A small-molecule ligand and the protein it binds are described below.
Small molecule (SMILES): CC[C@H](C)[C@H](NC(=O)[C@H](CCCCN)NC(=O)[C@@H](NC(=O)[C@H](CC(C)C)NC(=O)[C@@H]1CCCN1C(=O)[C@H](CC(C)C)NC(=O)[C@@H](N)CCC(=O)O)C(C)C)C(=O)O

Binding-site contacts:
Ligand atom N contacts residue SER39 of chain 1.A at 2.8 Å (h-bond).
Ligand atom N contacts residue ALA47 of chain 1.A at 3.2 Å (h-bond).
Ligand atom O contacts residue PHE38 of chain 1.A at 3.6 Å.
Ligand atom CB contacts residue THR15 of chain 1.A at 3.6 Å.
Ligand atom O contacts residue THR49 of chain 1.A at 3.1 Å (h-bond).
Ligand atom N contacts residue THR49 of chain 1.A at 3.2 Å (h-bond).
Ligand atom N contacts residue THR49 of chain 1.A at 3.8 Å.
Ligand atom O contacts residue MET16 of chain 1.A at 2.9 Å (h-bond).
Ligand atom CD1 contacts residue ILE50 of chain 1.A at 3.3 Å (hydrophobic).
Ligand atom CG2 contacts residue THR40 of chain 1.A at 3.8 Å.
Ligand atom O contacts residue THR15 of chain 1.A at 3.2 Å.
Ligand atom OE2 contacts residue SER46 of chain 1.A at 3.5 Å (h-bond).
Ligand atom CB contacts residue GLU14 of chain 1.A at 3.5 Å.
Ligand atom CD1 contacts residue GLY80 of chain 1.A at 3.3 Å.
Ligand atom CD contacts residue GLN45 of chain 1.A at 3.7 Å.
Ligand atom CA contacts residue SER39 of chain 1.A at 3.7 Å.
Ligand atom CD1 contacts residue VAL86 of chain 1.A at 3.5 Å (hydrophobic).
Ligand atom CG2 contacts residue ALA41 of chain 1.A at 3.4 Å (hydrophobic).
Ligand atom CA contacts residue SER39 of chain 1.A at 3.6 Å.
Ligand atom N contacts residue VAL48 of chain 1.A at 3.7 Å.
Ligand atom OE2 contacts residue ALA47 of chain 1.A at 3.5 Å (h-bond).
Ligand atom CD1 contacts residue GLU42 of chain 1.A at 3.7 Å.
Ligand atom CD1 contacts residue ILE13 of chain 1.A at 3.7 Å (hydrophobic).
Ligand atom CB contacts residue MET16 of chain 1.A at 3.6 Å (hydrophobic).
Ligand atom CB contacts residue PHE38 of chain 1.A at 3.7 Å (hydrophobic).
Ligand atom O contacts residue VAL48 of chain 1.A at 3.5 Å.
Ligand atom C contacts residue SER39 of chain 1.A at 3.7 Å.
Ligand atom OE1 contacts residue GLN45 of chain 1.A at 3.7 Å.
Ligand atom CE contacts residue GLN36 of chain 1.A at 3.0 Å.
Ligand atom CG contacts residue ALA47 of chain 1.A at 3.4 Å (hydrophobic).
Ligand atom CD1 contacts residue PHE38 of chain 1.A at 3.7 Å (hydrophobic).
Ligand atom NZ contacts residue GLN36 of chain 1.A at 3.5 Å (h-bond).
Ligand atom CD contacts residue GLN36 of chain 1.A at 3.3 Å.
Ligand atom O contacts residue SER39 of chain 1.A at 3.1 Å (h-bond).
Ligand atom CG2 contacts residue MET16 of chain 1.A at 3.3 Å (hydrophobic).
Ligand atom CD2 contacts residue PHE38 of chain 1.A at 3.4 Å (hydrophobic).
Ligand atom CB contacts residue SER39 of chain 1.A at 3.5 Å.
Ligand atom CD2 contacts residue VAL48 of chain 1.A at 3.7 Å (hydrophobic).
Ligand atom CD2 contacts residue SER39 of chain 1.A at 3.3 Å.
Ligand atom CA contacts residue THR49 of chain 1.A at 3.8 Å.

Sequence of chain 1.A:
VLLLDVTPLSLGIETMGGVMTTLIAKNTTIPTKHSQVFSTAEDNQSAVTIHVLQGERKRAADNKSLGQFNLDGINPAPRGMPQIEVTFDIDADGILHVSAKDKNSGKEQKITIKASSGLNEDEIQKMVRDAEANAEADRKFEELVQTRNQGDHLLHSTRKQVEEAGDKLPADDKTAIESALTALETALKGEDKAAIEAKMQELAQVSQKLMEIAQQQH